A small-molecule ligand and the protein it binds are described below.
Small molecule (SMILES): CC(=O)N[C@H]1[C@H](O[C@H]2[C@H](O)[C@@H](NC(C)=O)CO[C@@H]2CO[C@@H]2O[C@@H](C)[C@@H](O)[C@@H](O)[C@@H]2O)O[C@H](CO)[C@@H](O[C@@H]2O[C@H](CO)[C@@H](O)[C@H](O)[C@@H]2O)[C@@H]1O

Sequence of chain 52.G:
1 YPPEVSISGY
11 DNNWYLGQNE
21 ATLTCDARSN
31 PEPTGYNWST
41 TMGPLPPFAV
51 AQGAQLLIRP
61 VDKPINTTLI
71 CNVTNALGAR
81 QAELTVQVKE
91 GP

Binding-site contacts:
Ligand atom O5 contacts residue ASN66 of chain 52.G at 2.2 Å (h-bond).
Ligand atom C2 contacts residue ASN66 of chain 52.G at 2.2 Å.
Ligand atom N2 contacts residue ASN66 of chain 52.G at 2.8 Å (h-bond).
Ligand atom C5 contacts residue ASN66 of chain 52.G at 3.5 Å.
Ligand atom O7 contacts residue PRO64 of chain 52.G at 3.9 Å.
Ligand atom C4 contacts residue ASN66 of chain 52.G at 4.0 Å.
Ligand atom C3 contacts residue ASN66 of chain 52.G at 3.6 Å.
Ligand atom N2 contacts residue ILE65 of chain 52.G at 4.4 Å.
Ligand atom C7 contacts residue PRO64 of chain 52.G at 3.8 Å (hydrophobic).
Ligand atom C8 contacts residue PRO64 of chain 52.G at 3.4 Å (hydrophobic).
Ligand atom N2 contacts residue PRO64 of chain 52.G at 4.3 Å.
Ligand atom C1 contacts residue ASN66 of chain 52.G at 1.4 Å.
Ligand atom O7 contacts residue ASN66 of chain 52.G at 4.3 Å.
Ligand atom C7 contacts residue ASN66 of chain 52.G at 4.0 Å.
Ligand atom C8 contacts residue GLN87 of chain 52.G at 4.5 Å.